Sequence of chain 1.A:
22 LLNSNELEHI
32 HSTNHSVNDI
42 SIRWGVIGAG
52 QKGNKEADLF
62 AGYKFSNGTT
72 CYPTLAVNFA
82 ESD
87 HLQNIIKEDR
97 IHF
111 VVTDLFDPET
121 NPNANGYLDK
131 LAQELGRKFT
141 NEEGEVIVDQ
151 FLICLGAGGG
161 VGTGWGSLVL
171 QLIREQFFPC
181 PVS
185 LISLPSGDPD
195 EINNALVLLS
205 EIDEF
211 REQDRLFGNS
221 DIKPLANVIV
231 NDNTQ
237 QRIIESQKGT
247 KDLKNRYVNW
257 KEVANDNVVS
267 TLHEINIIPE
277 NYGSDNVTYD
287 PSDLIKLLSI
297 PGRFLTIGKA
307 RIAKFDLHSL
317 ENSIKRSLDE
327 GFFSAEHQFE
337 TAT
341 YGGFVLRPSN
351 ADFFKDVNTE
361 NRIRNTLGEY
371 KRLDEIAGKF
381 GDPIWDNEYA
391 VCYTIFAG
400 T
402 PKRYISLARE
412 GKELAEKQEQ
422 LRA

Binding-site contacts:
Ligand atom N3 contacts residue ASN233 of chain 1.A at 3.5 Å (h-bond).
Ligand atom C5' contacts residue GLY159 of chain 1.A at 3.8 Å.
Ligand atom N1 contacts residue LYS257 of chain 1.A at 3.7 Å.
Ligand atom O2B contacts residue GLY51 of chain 1.A at 2.9 Å.
Ligand atom O2B contacts residue GLY162 of chain 1.A at 3.8 Å.
Ligand atom C2 contacts residue ASN261 of chain 1.A at 3.8 Å.
Ligand atom O2A contacts residue GLN52 of chain 1.A at 3.6 Å.
Ligand atom N9 contacts residue LYS257 of chain 1.A at 3.8 Å.
Ligand atom O2' contacts residue LYS257 of chain 1.A at 2.9 Å (salt-bridge).
Ligand atom C5' contacts residue GLY156 of chain 1.A at 3.8 Å.
Ligand atom C4' contacts residue ALA157 of chain 1.A at 3.6 Å (hydrophobic).
Ligand atom O6 contacts residue ASN261 of chain 1.A at 2.8 Å (h-bond).
Ligand atom C6 contacts residue LYS257 of chain 1.A at 3.7 Å.
Ligand atom C8 contacts residue LYS53 of chain 1.A at 3.8 Å.
Ligand atom O1B contacts residue GLY162 of chain 1.A at 3.0 Å (h-bond).
Ligand atom C1' contacts residue LYS257 of chain 1.A at 3.8 Å.
Ligand atom C2' contacts residue LYS257 of chain 1.A at 3.8 Å.
Ligand atom O3' contacts residue GLU195 of chain 1.A at 3.1 Å (salt-bridge).
Ligand atom C1' contacts residue ASN233 of chain 1.A at 3.4 Å.
Ligand atom O3G contacts residue GLY160 of chain 1.A at 3.3 Å (h-bond).
Ligand atom O2G contacts residue VAL161 of chain 1.A at 3.4 Å (h-bond).
Ligand atom C5 contacts residue LYS53 of chain 1.A at 3.5 Å.
Ligand atom O1A contacts residue GLY51 of chain 1.A at 3.8 Å.
Ligand atom N7 contacts residue LYS53 of chain 1.A at 3.7 Å.
Ligand atom N9 contacts residue LYS53 of chain 1.A at 3.8 Å.
Ligand atom N2 contacts residue ASN233 of chain 1.A at 3.1 Å (h-bond).
Ligand atom O1B contacts residue GLY160 of chain 1.A at 2.8 Å (h-bond).
Ligand atom O2B contacts residue GLN52 of chain 1.A at 3.1 Å (h-bond).
Ligand atom O1B contacts residue VAL161 of chain 1.A at 2.8 Å (h-bond).
Ligand atom O3' contacts residue PRO189 of chain 1.A at 3.3 Å.
Ligand atom N2 contacts residue MSE236 of chain 1.A at 3.4 Å.
Ligand atom C2 contacts residue ASN233 of chain 1.A at 3.8 Å.
Ligand atom O1A contacts residue LYS53 of chain 1.A at 2.7 Å (salt-bridge).
Ligand atom O1A contacts residue GLN52 of chain 1.A at 3.1 Å (h-bond).
Ligand atom C6 contacts residue ASN261 of chain 1.A at 3.5 Å.
Ligand atom O1B contacts residue GLY159 of chain 1.A at 3.4 Å.
Ligand atom O2G contacts residue GLY160 of chain 1.A at 3.7 Å.
Ligand atom C4 contacts residue LYS53 of chain 1.A at 3.6 Å.
Ligand atom O3A contacts residue GLY159 of chain 1.A at 3.8 Å.
Ligand atom N1 contacts residue ASN261 of chain 1.A at 2.9 Å (h-bond).

The protein below binds the small molecule below.
Small molecule (SMILES): Nc1nc2c(ncn2[C@@H]2O[C@H](CO[P](=O)(O)O[P](=O)(O)OP(O)(O)=S)[C@@H](O)[C@H]2O)c(=O)[nH]1